The small molecule below binds the protein below.
Small molecule (SMILES): CC(=O)N[C@H]1[C@H](O[C@H]2[C@H](O)[C@@H](NC(C)=O)CO[C@@H]2CO)O[C@H](CO)[C@@H](O)[C@@H]1O

Sequence of chain 3.A:
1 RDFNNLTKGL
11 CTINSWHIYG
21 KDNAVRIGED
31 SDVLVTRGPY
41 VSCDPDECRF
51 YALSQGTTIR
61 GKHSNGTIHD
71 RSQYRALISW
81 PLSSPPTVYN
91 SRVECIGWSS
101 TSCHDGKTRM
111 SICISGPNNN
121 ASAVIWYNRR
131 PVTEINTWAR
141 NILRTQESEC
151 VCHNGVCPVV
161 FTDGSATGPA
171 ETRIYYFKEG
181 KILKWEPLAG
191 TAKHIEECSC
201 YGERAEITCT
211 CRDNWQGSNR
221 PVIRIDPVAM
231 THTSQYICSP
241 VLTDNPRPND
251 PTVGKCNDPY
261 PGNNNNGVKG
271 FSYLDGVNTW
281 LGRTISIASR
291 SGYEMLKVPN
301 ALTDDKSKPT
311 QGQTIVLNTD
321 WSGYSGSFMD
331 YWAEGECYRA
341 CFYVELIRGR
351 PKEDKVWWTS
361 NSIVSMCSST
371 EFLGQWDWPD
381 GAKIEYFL

Binding-site contacts:
Ligand atom C8 contacts residue ASP2 of chain 3.A at 3.7 Å.
Ligand atom C3 contacts residue PHE3 of chain 3.A at 4.3 Å (hydrophobic).
Ligand atom O7 contacts residue ASN5 of chain 3.A at 4.1 Å.
Ligand atom C5 contacts residue ASP2 of chain 3.A at 4.0 Å.
Ligand atom C3 contacts residue ASP2 of chain 3.A at 4.0 Å.
Ligand atom O6 contacts residue ASP2 of chain 3.A at 2.7 Å (salt-bridge).
Ligand atom C7 contacts residue PHE3 of chain 3.A at 3.6 Å (hydrophobic).
Ligand atom O5 contacts residue ASN154 of chain 3.A at 3.8 Å.
Ligand atom O3 contacts residue ASP2 of chain 3.A at 3.2 Å.
Ligand atom C6 contacts residue ASP2 of chain 3.A at 3.3 Å.
Ligand atom C8 contacts residue ASN154 of chain 3.A at 4.5 Å.
Ligand atom O5 contacts residue ASP2 of chain 3.A at 3.5 Å (salt-bridge).
Ligand atom C2 contacts residue ASN5 of chain 3.A at 2.4 Å.
Ligand atom C2 contacts residue PHE3 of chain 3.A at 3.8 Å (hydrophobic).
Ligand atom C1 contacts residue ASN154 of chain 3.A at 3.9 Å.
Ligand atom C4 contacts residue ASN154 of chain 3.A at 4.5 Å.
Ligand atom O6 contacts residue ASN154 of chain 3.A at 3.8 Å.
Ligand atom C8 contacts residue PHE3 of chain 3.A at 3.4 Å (hydrophobic).
Ligand atom C3 contacts residue ASN5 of chain 3.A at 3.8 Å.
Ligand atom N2 contacts residue ASP2 of chain 3.A at 3.7 Å.
Ligand atom C7 contacts residue ASN5 of chain 3.A at 3.8 Å.
Ligand atom C5 contacts residue ASN154 of chain 3.A at 3.5 Å.
Ligand atom C5 contacts residue ASN5 of chain 3.A at 3.6 Å.
Ligand atom C7 contacts residue ASP2 of chain 3.A at 3.9 Å.
Ligand atom O5 contacts residue ASN5 of chain 3.A at 2.3 Å (h-bond).
Ligand atom C1 contacts residue ASN5 of chain 3.A at 1.5 Å.
Ligand atom N2 contacts residue ASN5 of chain 3.A at 2.9 Å (h-bond).
Ligand atom C4 contacts residue ASN5 of chain 3.A at 4.2 Å.
Ligand atom C1 contacts residue PHE3 of chain 3.A at 3.8 Å (hydrophobic).
Ligand atom N2 contacts residue PHE3 of chain 3.A at 2.8 Å (h-bond).